This small molecule binds to this protein.
Small molecule (SMILES): CC(=O)N[C@@H]1[C@@H](O)[C@H](O)[C@@H](CO)O[C@H]1O

Binding-site contacts:
Ligand atom O5 contacts residue ASN709 of chain 1.A at 2.4 Å (h-bond).
Ligand atom C8 contacts residue GLY1131 of chain 1.A at 3.6 Å.
Ligand atom C1 contacts residue ASN709 of chain 1.A at 1.4 Å.
Ligand atom C3 contacts residue ASN709 of chain 1.A at 3.8 Å.
Ligand atom C7 contacts residue ASN709 of chain 1.A at 3.4 Å.
Ligand atom O5 contacts residue ASP796 of chain 1.B at 4.3 Å.
Ligand atom C8 contacts residue ASN709 of chain 1.A at 4.5 Å.
Ligand atom O7 contacts residue ASN709 of chain 1.A at 3.5 Å (h-bond).
Ligand atom N2 contacts residue ASN709 of chain 1.A at 2.9 Å (h-bond).
Ligand atom C4 contacts residue ASN709 of chain 1.A at 4.2 Å.
Ligand atom C2 contacts residue ASN709 of chain 1.A at 2.4 Å.
Ligand atom C5 contacts residue ASN709 of chain 1.A at 3.7 Å.

Sequence of chain 1.A:
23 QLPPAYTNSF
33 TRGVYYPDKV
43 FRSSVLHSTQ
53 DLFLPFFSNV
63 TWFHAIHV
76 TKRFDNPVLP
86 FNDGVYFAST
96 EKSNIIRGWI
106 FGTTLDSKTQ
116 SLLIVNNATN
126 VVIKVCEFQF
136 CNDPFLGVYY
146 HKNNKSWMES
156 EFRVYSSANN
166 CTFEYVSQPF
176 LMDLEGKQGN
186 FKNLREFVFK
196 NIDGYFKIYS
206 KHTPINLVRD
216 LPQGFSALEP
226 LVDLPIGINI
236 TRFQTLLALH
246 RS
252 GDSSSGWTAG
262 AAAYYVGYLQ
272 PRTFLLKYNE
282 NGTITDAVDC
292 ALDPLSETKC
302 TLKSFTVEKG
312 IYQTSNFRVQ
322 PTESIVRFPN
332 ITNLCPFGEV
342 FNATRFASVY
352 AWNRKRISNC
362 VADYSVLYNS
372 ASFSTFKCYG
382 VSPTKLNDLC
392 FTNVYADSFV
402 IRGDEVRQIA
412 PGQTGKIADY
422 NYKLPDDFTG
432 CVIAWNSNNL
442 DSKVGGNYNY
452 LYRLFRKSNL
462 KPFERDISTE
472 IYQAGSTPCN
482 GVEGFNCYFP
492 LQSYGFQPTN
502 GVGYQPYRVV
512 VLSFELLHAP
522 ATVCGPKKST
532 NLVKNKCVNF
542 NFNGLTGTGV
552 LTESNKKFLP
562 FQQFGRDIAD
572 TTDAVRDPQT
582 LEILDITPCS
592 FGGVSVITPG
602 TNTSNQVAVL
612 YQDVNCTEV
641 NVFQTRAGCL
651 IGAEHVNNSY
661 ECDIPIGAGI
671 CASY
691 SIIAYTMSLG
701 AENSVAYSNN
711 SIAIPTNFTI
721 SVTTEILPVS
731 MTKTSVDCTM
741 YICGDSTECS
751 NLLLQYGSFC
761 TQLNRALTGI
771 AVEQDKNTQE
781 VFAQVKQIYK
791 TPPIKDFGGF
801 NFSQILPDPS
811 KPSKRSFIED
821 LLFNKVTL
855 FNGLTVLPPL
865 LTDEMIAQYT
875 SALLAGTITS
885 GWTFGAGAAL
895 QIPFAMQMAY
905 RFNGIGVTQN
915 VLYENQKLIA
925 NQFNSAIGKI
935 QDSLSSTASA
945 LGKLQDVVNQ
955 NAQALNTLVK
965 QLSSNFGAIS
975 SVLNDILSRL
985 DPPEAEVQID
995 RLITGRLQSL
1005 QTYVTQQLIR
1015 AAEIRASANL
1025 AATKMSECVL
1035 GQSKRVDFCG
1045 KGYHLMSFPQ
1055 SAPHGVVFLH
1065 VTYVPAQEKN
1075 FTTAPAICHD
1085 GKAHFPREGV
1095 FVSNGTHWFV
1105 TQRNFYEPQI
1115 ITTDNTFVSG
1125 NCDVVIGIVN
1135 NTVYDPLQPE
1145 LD

Sequence of chain 1.B:
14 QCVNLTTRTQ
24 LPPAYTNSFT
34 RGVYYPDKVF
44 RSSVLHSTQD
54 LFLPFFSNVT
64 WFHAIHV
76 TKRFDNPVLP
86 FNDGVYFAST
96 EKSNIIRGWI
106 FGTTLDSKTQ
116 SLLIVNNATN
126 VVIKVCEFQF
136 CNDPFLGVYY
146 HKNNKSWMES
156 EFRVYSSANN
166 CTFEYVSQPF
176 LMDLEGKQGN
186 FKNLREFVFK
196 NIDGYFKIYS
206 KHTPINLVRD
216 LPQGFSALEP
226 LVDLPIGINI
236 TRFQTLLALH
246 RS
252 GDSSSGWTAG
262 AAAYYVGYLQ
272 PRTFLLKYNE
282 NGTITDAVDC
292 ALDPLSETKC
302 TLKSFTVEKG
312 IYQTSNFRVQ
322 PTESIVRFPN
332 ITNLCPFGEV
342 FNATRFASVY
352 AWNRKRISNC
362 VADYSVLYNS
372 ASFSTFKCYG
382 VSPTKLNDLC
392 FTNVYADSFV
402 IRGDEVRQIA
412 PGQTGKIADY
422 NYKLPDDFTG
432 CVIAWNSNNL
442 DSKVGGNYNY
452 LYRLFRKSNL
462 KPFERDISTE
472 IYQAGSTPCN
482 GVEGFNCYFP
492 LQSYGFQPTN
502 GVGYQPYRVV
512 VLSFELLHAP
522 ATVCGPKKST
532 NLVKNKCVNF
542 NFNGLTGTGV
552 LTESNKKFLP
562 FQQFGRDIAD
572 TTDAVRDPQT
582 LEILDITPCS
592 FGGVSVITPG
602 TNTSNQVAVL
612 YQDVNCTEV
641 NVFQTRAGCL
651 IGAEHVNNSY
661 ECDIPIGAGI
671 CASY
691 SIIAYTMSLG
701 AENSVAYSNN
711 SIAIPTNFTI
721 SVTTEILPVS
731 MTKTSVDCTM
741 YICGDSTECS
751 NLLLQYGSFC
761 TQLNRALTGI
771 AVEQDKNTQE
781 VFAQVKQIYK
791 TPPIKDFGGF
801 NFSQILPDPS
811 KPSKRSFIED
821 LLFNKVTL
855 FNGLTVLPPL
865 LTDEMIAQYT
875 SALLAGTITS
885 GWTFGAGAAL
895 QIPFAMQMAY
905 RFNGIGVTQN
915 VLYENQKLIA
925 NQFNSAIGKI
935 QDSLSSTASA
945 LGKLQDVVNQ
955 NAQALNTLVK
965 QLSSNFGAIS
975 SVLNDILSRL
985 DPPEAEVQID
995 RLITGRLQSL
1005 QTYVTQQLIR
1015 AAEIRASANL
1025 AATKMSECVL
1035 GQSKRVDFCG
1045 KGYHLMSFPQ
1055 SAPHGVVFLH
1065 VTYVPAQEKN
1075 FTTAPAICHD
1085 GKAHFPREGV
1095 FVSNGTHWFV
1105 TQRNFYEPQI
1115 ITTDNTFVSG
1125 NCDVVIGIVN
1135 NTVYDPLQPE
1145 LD